The small molecule below binds the protein below.
Small molecule (SMILES): OC[C@H]1O[C@@H](c2nc(-c3ccc4ccccc4c3)n[nH]2)[C@H](O)[C@@H](O)[C@@H]1O

Sequence of chain 2.A:
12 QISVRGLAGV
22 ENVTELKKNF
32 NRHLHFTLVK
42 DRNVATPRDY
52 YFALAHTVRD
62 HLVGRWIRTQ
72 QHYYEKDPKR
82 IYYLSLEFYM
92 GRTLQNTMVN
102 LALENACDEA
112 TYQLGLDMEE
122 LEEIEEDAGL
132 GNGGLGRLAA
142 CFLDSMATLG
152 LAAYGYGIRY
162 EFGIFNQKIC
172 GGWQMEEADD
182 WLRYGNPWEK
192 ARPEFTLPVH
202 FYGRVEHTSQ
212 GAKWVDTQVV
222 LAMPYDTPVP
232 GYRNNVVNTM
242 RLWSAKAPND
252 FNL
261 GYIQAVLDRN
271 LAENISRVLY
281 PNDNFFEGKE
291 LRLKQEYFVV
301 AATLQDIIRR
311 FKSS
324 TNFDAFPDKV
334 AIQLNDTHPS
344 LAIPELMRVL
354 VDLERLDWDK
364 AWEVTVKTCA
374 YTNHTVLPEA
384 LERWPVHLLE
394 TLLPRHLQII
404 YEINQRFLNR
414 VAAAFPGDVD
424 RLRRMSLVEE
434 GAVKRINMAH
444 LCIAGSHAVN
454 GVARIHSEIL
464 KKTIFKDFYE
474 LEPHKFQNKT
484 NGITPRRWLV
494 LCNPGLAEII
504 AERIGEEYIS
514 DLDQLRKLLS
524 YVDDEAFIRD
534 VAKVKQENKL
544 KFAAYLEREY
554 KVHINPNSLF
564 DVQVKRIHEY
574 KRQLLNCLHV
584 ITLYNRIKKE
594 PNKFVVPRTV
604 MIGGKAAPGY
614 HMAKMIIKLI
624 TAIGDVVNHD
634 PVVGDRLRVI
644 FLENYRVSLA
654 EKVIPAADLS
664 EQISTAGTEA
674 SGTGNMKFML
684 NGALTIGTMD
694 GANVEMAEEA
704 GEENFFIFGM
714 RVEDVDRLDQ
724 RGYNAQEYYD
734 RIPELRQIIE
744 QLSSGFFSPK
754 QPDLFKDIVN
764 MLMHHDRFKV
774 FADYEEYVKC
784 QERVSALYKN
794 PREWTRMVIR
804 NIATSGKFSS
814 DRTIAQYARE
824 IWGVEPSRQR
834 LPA

Binding-site contacts:
Ligand atom N5 contacts residue LEU136 of chain 2.A at 3.6 Å.
Ligand atom N2 contacts residue ASN284 of chain 2.A at 3.6 Å (h-bond).
Ligand atom O4' contacts residue GLY675 of chain 2.A at 2.9 Å (h-bond).
Ligand atom C15 contacts residue ASN282 of chain 2.A at 3.6 Å.
Ligand atom O2' contacts residue TYR573 of chain 2.A at 3.0 Å (h-bond).
Ligand atom N3 contacts residue ASN284 of chain 2.A at 3.6 Å.
Ligand atom C9 contacts residue HIS341 of chain 2.A at 3.6 Å.
Ligand atom N2 contacts residue HIS377 of chain 2.A at 2.7 Å (h-bond).
Ligand atom C12 contacts residue ALA383 of chain 2.A at 3.5 Å (hydrophobic).
Ligand atom O2' contacts residue ASN284 of chain 2.A at 3.0 Å (h-bond).
Ligand atom O3' contacts residue GLY675 of chain 2.A at 3.1 Å (h-bond).
Ligand atom C14 contacts residue PHE285 of chain 2.A at 3.5 Å (hydrophobic).
Ligand atom C9 contacts residue ASN282 of chain 2.A at 3.7 Å.
Ligand atom N3 contacts residue THR378 of chain 2.A at 3.8 Å.
Ligand atom O3' contacts residue ALA673 of chain 2.A at 3.3 Å (h-bond).
Ligand atom O6' contacts residue HIS377 of chain 2.A at 2.6 Å (h-bond).
Ligand atom O3' contacts residue SER674 of chain 2.A at 3.0 Å (h-bond).
Ligand atom C6' contacts residue HIS377 of chain 2.A at 3.5 Å.
Ligand atom O4' contacts residue ASN484 of chain 2.A at 3.5 Å (h-bond).
Ligand atom C13 contacts residue HIS341 of chain 2.A at 3.8 Å.
Ligand atom O3' contacts residue GLU672 of chain 2.A at 2.8 Å (salt-bridge).
Ligand atom C2' contacts residue HIS377 of chain 2.A at 3.5 Å.
Ligand atom C6 contacts residue ASN284 of chain 2.A at 3.5 Å.
Ligand atom C3' contacts residue GLU672 of chain 2.A at 3.4 Å.
Ligand atom C1 contacts residue HIS377 of chain 2.A at 3.8 Å.
Ligand atom C1 contacts residue ASN284 of chain 2.A at 3.7 Å.
Ligand atom O5' contacts residue HIS377 of chain 2.A at 3.7 Å.
Ligand atom C6' contacts residue ASN484 of chain 2.A at 3.4 Å.
Ligand atom C5' contacts residue LEU136 of chain 2.A at 3.8 Å (hydrophobic).
Ligand atom N3 contacts residue HIS377 of chain 2.A at 3.6 Å.
Ligand atom C7 contacts residue ASN284 of chain 2.A at 3.6 Å.
Ligand atom C10 contacts residue ASN282 of chain 2.A at 3.6 Å.
Ligand atom O2' contacts residue GLU672 of chain 2.A at 3.1 Å (salt-bridge).
Ligand atom C10 contacts residue GLU88 of chain 2.A at 3.7 Å.
Ligand atom O4' contacts residue SER674 of chain 2.A at 3.6 Å.
Ligand atom C14 contacts residue ARG292 of chain 2.A at 3.7 Å.
Ligand atom C12 contacts residue HIS341 of chain 2.A at 3.6 Å.
Ligand atom C8 contacts residue HIS341 of chain 2.A at 3.6 Å.
Ligand atom O6' contacts residue ASN484 of chain 2.A at 2.9 Å (h-bond).
Ligand atom C13 contacts residue PHE285 of chain 2.A at 3.4 Å (hydrophobic).